A small-molecule ligand and the protein it binds are described below.
Small molecule (SMILES): C[C@@H](OP(=O)(O)O)C(=O)O

Sequence of chain 1.B:
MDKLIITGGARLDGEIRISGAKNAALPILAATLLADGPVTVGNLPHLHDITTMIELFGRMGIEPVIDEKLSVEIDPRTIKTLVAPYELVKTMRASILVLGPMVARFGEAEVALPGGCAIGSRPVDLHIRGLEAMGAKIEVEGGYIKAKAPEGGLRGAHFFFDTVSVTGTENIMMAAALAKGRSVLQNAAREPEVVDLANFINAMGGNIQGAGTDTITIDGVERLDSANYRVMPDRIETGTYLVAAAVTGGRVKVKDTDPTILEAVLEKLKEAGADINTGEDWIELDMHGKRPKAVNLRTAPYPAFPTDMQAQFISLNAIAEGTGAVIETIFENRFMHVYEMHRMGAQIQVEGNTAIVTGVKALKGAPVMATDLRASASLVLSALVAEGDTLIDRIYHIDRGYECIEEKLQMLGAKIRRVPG

Binding-site contacts:
Ligand atom O1P contacts residue MG1 of chain 1.O at 2.2 Å.
Ligand atom O1 contacts residue ALA121 of chain 1.B at 3.6 Å (h-bond).
Ligand atom O2' contacts residue ALA121 of chain 1.B at 4.4 Å.
Ligand atom O2P contacts residue CYS120 of chain 1.B at 4.5 Å.
Ligand atom O2 contacts residue MG1 of chain 1.O at 3.9 Å.
Ligand atom O3P contacts residue MG1 of chain 1.O at 3.9 Å.
Ligand atom C3 contacts residue MG1 of chain 1.O at 4.3 Å.
Ligand atom O2' contacts residue MG1 of chain 1.O at 2.2 Å.
Ligand atom C3 contacts residue CYS120 of chain 1.B at 2.7 Å (hydrophobic).
Ligand atom C3 contacts residue LEU376 of chain 1.B at 4.0 Å (hydrophobic).
Ligand atom O2P contacts residue MET95 of chain 1.B at 4.4 Å.
Ligand atom O1P contacts residue ARG403 of chain 1.B at 2.9 Å (salt-bridge).
Ligand atom P contacts residue ARG96 of chain 1.B at 4.0 Å.
Ligand atom O2 contacts residue ARG96 of chain 1.B at 3.8 Å.
Ligand atom O1 contacts residue MG1 of chain 1.O at 3.3 Å.
Ligand atom O3P contacts residue ARG96 of chain 1.B at 3.0 Å (salt-bridge).
Ligand atom P contacts residue ARG403 of chain 1.B at 3.8 Å.
Ligand atom C2 contacts residue ALA121 of chain 1.B at 4.1 Å (hydrophobic).
Ligand atom O2 contacts residue ARG125 of chain 1.B at 4.5 Å.
Ligand atom C2 contacts residue MG1 of chain 1.O at 3.9 Å.
Ligand atom C2 contacts residue CYS120 of chain 1.B at 1.7 Å (hydrophobic).
Ligand atom C3 contacts residue ILE122 of chain 1.B at 3.9 Å (hydrophobic).
Ligand atom O2 contacts residue CYS120 of chain 1.B at 2.2 Å (h-bond).
Ligand atom C1 contacts residue CYS120 of chain 1.B at 2.8 Å (hydrophobic).
Ligand atom O2' contacts residue CYS120 of chain 1.B at 3.5 Å (h-bond).
Ligand atom P contacts residue MG1 of chain 1.O at 3.4 Å.
Ligand atom O2P contacts residue ARG96 of chain 1.B at 3.9 Å.
Ligand atom O1 contacts residue CYS120 of chain 1.B at 3.5 Å (h-bond).
Ligand atom O2P contacts residue ARG403 of chain 1.B at 3.0 Å (salt-bridge).
Ligand atom O1P contacts residue THR94 of chain 1.B at 3.8 Å.
Ligand atom O3P contacts residue MET95 of chain 1.B at 3.8 Å.
Ligand atom C1 contacts residue MG1 of chain 1.O at 2.8 Å.
Ligand atom C1 contacts residue ALA121 of chain 1.B at 3.8 Å (hydrophobic).
Ligand atom O2' contacts residue GLY119 of chain 1.B at 4.0 Å.
Ligand atom P contacts residue CYS120 of chain 1.B at 3.8 Å.
Ligand atom O3P contacts residue THR94 of chain 1.B at 4.3 Å.